A small-molecule ligand and the protein it binds are described below.
Small molecule (SMILES): CSCC[C@H](NC(=O)[C@H](Cc1ccccc1)NC(=O)[C@H]1CCCN1C(=O)[C@@H](N)CCCN=C(N)N)C(=O)NCC(=O)N[C@@H](C=O)[C@@H](C)O

Sequence of chain 43.O:
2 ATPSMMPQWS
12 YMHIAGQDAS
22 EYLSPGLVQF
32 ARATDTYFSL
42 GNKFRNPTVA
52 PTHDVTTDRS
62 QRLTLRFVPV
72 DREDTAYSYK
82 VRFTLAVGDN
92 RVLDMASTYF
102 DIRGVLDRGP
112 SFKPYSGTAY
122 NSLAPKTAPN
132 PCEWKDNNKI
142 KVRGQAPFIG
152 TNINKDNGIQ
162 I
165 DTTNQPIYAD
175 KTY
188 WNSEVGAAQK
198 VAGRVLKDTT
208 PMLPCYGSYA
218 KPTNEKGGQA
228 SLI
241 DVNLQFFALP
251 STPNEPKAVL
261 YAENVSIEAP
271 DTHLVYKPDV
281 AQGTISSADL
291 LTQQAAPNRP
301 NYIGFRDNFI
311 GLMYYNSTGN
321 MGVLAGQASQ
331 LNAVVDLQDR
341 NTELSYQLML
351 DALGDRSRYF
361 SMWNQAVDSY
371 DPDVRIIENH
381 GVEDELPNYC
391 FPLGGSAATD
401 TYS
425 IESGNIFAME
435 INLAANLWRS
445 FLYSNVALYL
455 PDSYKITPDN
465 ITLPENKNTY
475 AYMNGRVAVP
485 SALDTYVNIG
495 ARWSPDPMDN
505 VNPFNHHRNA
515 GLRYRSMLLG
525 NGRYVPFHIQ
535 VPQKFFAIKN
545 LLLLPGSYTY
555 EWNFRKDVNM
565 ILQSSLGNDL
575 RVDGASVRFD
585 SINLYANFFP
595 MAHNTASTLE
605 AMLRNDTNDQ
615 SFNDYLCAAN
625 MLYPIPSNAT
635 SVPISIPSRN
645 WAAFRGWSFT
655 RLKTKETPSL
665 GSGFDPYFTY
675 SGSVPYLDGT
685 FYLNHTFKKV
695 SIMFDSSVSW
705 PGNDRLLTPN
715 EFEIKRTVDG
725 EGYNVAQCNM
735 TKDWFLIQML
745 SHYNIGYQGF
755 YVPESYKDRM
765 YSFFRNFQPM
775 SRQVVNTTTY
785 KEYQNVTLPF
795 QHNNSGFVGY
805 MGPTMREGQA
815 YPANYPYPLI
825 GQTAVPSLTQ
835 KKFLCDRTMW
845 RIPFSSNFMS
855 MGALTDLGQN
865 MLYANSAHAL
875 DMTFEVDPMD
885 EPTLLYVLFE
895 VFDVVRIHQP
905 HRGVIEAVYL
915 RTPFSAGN

Sequence of chain 43.P:
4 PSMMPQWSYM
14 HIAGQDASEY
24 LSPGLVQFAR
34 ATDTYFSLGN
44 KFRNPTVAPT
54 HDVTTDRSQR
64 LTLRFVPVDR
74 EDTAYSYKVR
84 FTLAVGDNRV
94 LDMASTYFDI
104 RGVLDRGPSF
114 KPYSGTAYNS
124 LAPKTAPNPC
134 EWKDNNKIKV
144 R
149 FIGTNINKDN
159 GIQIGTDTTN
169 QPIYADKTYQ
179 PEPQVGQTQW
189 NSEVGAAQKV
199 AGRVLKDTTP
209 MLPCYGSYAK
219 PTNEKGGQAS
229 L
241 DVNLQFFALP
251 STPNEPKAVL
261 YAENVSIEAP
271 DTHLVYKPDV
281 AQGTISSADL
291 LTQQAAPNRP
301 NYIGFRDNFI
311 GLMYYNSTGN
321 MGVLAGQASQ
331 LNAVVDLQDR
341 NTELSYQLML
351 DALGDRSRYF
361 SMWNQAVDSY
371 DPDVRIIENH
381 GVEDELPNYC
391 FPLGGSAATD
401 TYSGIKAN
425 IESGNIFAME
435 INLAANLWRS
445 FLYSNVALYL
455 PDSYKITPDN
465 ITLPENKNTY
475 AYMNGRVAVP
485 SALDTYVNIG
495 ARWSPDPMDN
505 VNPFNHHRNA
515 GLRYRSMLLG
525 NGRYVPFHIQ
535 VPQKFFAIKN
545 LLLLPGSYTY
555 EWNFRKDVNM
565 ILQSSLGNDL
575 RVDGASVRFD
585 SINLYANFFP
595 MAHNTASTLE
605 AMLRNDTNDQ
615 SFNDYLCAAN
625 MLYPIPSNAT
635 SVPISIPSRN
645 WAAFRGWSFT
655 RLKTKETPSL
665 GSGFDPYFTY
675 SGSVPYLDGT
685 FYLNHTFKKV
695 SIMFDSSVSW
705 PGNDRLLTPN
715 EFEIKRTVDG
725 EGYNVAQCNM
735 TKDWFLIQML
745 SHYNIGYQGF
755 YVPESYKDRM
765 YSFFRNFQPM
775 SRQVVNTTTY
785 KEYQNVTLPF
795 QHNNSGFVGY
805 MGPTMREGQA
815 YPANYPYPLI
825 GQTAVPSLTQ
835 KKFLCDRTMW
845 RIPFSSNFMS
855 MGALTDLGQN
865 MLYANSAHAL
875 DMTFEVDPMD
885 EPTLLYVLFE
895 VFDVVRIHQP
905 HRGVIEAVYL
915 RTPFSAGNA

Sequence of chain 43.N:
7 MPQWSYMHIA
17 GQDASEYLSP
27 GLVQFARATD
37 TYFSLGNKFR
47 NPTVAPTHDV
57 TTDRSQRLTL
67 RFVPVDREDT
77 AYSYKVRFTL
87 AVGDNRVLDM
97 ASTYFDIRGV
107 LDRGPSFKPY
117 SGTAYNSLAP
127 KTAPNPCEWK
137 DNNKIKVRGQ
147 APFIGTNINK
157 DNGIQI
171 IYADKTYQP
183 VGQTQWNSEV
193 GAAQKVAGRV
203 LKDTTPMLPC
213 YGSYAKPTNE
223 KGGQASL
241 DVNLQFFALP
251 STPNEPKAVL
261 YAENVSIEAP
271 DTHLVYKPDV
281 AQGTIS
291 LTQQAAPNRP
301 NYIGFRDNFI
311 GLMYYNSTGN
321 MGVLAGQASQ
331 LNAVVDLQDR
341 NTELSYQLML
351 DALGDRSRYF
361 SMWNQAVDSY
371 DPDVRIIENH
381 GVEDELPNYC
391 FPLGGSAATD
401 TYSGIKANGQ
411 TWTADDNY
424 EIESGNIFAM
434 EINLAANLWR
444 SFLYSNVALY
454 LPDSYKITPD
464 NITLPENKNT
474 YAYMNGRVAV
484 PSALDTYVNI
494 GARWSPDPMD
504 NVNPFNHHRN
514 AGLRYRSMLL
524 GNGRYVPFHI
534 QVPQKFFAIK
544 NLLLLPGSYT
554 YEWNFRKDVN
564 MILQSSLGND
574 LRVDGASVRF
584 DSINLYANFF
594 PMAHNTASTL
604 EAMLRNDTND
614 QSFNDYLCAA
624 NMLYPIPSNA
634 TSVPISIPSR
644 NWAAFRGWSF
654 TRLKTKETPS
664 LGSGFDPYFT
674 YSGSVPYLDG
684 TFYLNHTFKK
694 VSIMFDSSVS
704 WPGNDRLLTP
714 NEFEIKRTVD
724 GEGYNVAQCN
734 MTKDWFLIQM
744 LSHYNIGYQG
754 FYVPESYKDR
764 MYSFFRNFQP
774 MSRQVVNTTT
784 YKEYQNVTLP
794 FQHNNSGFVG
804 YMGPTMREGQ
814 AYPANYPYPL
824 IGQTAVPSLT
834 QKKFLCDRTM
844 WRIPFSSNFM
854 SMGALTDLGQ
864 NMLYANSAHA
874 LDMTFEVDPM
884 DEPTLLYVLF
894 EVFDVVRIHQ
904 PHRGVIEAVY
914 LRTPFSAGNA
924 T

Binding-site contacts:
Ligand atom C contacts residue PRO52 of chain 43.O at 4.2 Å (hydrophobic).
Ligand atom O contacts residue GLY17 of chain 43.O at 4.0 Å.
Ligand atom NH1 contacts residue MET606 of chain 43.O at 4.0 Å.
Ligand atom CD2 contacts residue ASP55 of chain 43.O at 3.8 Å.
Ligand atom N contacts residue VAL50 of chain 43.O at 3.6 Å (h-bond).
Ligand atom O contacts residue PRO48 of chain 43.O at 3.4 Å.
Ligand atom OG1 contacts residue PRO48 of chain 43.O at 3.1 Å.
Ligand atom CB contacts residue PRO48 of chain 43.O at 3.9 Å (hydrophobic).
Ligand atom NH1 contacts residue PHE31 of chain 43.N at 3.0 Å.
Ligand atom CA contacts residue PRO52 of chain 43.O at 4.1 Å (hydrophobic).
Ligand atom NH2 contacts residue THR602 of chain 43.O at 4.4 Å.
Ligand atom OG1 contacts residue THR49 of chain 43.O at 4.2 Å.
Ligand atom N contacts residue PRO52 of chain 43.O at 4.0 Å.
Ligand atom CB contacts residue TYR38 of chain 43.N at 3.6 Å (hydrophobic).
Ligand atom O contacts residue THR49 of chain 43.O at 4.2 Å.
Ligand atom CB contacts residue THR49 of chain 43.O at 4.0 Å.
Ligand atom O contacts residue PRO52 of chain 43.O at 4.0 Å.
Ligand atom CG contacts residue TYR38 of chain 43.N at 3.7 Å (hydrophobic).
Ligand atom CB contacts residue VAL56 of chain 43.O at 4.2 Å (hydrophobic).
Ligand atom CE2 contacts residue THR599 of chain 43.O at 4.2 Å.
Ligand atom CD1 contacts residue ALA34 of chain 43.N at 4.3 Å (hydrophobic).
Ligand atom NH1 contacts residue GLY27 of chain 43.N at 4.4 Å.
Ligand atom CB contacts residue ALA34 of chain 43.N at 4.3 Å (hydrophobic).
Ligand atom CA contacts residue VAL50 of chain 43.O at 3.0 Å (hydrophobic).
Ligand atom CD2 contacts residue HIS54 of chain 43.O at 4.4 Å.
Ligand atom N contacts residue VAL50 of chain 43.O at 4.2 Å.
Ligand atom CA contacts residue ALA51 of chain 43.O at 4.4 Å (hydrophobic).
Ligand atom CD1 contacts residue TYR38 of chain 43.N at 4.4 Å (hydrophobic).
Ligand atom CD2 contacts residue VAL56 of chain 43.O at 3.8 Å (hydrophobic).
Ligand atom O contacts residue VAL50 of chain 43.O at 3.7 Å.
Ligand atom C contacts residue PRO48 of chain 43.O at 3.9 Å (hydrophobic).
Ligand atom CZ contacts residue PHE31 of chain 43.N at 4.2 Å (hydrophobic).
Ligand atom CZ contacts residue PHE31 of chain 43.N at 4.3 Å (hydrophobic).
Ligand atom CA contacts residue PRO48 of chain 43.O at 4.2 Å (hydrophobic).
Ligand atom C contacts residue VAL50 of chain 43.O at 3.6 Å (hydrophobic).
Ligand atom NH2 contacts residue MET606 of chain 43.O at 4.2 Å.
Ligand atom CB contacts residue PRO52 of chain 43.O at 3.8 Å (hydrophobic).
Ligand atom O contacts residue ALA34 of chain 43.N at 4.1 Å.
Ligand atom CE2 contacts residue ASP55 of chain 43.O at 3.6 Å.
Ligand atom CD2 contacts residue TYR38 of chain 43.N at 3.8 Å (hydrophobic).